Sequence of chain 1.A:
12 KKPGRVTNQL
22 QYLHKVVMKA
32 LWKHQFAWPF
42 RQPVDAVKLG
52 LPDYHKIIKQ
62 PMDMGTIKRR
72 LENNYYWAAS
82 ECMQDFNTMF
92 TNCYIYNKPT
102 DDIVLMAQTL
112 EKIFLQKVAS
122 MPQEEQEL

Binding-site contacts:
Ligand atom CH3 contacts residue PHE41 of chain 1.A at 3.6 Å (hydrophobic).
Ligand atom CH contacts residue VAL45 of chain 1.A at 3.7 Å (hydrophobic).
Ligand atom N contacts residue TRP39 of chain 1.A at 3.4 Å.
Ligand atom O contacts residue TRP39 of chain 1.A at 3.8 Å.
Ligand atom CG contacts residue LEU50 of chain 1.A at 3.3 Å (hydrophobic).
Ligand atom CE2 contacts residue TRP39 of chain 1.A at 3.4 Å (hydrophobic).
Ligand atom CZ2 contacts residue ILE104 of chain 1.A at 3.8 Å (hydrophobic).
Ligand atom CD contacts residue ILE104 of chain 1.A at 3.7 Å (hydrophobic).
Ligand atom N contacts residue ASP103 of chain 1.A at 3.0 Å (salt-bridge).
Ligand atom OH contacts residue ASN98 of chain 1.A at 3.2 Å (h-bond).
Ligand atom CG2 contacts residue ASP102 of chain 1.A at 3.7 Å.
Ligand atom CA contacts residue ASP103 of chain 1.A at 3.3 Å.
Ligand atom O contacts residue ASP103 of chain 1.A at 2.9 Å (salt-bridge).
Ligand atom CZ2 contacts residue TRP39 of chain 1.A at 3.8 Å (hydrophobic).
Ligand atom CE contacts residue LEU52 of chain 1.A at 3.7 Å (hydrophobic).
Ligand atom O contacts residue ASP103 of chain 1.A at 3.3 Å (salt-bridge).
Ligand atom CH2 contacts residue ILE104 of chain 1.A at 3.8 Å (hydrophobic).
Ligand atom CB contacts residue ILE104 of chain 1.A at 3.8 Å (hydrophobic).
Ligand atom CH3 contacts residue VAL45 of chain 1.A at 3.6 Å (hydrophobic).
Ligand atom NE1 contacts residue TRP39 of chain 1.A at 3.5 Å.
Ligand atom CA contacts residue TRP39 of chain 1.A at 3.6 Å (hydrophobic).
Ligand atom C contacts residue ASP103 of chain 1.A at 3.7 Å.
Ligand atom CH3 contacts residue TRP39 of chain 1.A at 3.5 Å (hydrophobic).
Ligand atom C contacts residue ASP103 of chain 1.A at 3.6 Å.
Ligand atom CG2 contacts residue LYS99 of chain 1.A at 3.6 Å.
Ligand atom CE contacts residue MET107 of chain 1.A at 3.4 Å (hydrophobic).
Ligand atom CD2 contacts residue TRP39 of chain 1.A at 3.8 Å (hydrophobic).
Ligand atom CG1 contacts residue ASP102 of chain 1.A at 3.7 Å.
Ligand atom O contacts residue ASP102 of chain 1.A at 3.4 Å.
Ligand atom C contacts residue TRP39 of chain 1.A at 3.6 Å (hydrophobic).
Ligand atom SG contacts residue TRP39 of chain 1.A at 3.6 Å.
Ligand atom CB contacts residue LEU50 of chain 1.A at 3.3 Å (hydrophobic).
Ligand atom CH contacts residue ILE104 of chain 1.A at 3.8 Å (hydrophobic).
Ligand atom CG contacts residue ASP103 of chain 1.A at 3.8 Å.
Ligand atom OH contacts residue MET107 of chain 1.A at 3.6 Å.
Ligand atom CG contacts residue ASN98 of chain 1.A at 3.4 Å.
Ligand atom CD contacts residue ASN98 of chain 1.A at 3.5 Å.
Ligand atom O contacts residue ILE104 of chain 1.A at 3.0 Å (h-bond).
Ligand atom CB contacts residue ASN98 of chain 1.A at 3.3 Å.
Ligand atom C contacts residue TRP39 of chain 1.A at 3.6 Å (hydrophobic).

The small molecule below binds the protein below.
Small molecule (SMILES): CC[C@H](C)[C@@H]1NC(=O)[C@H](CC2=c3ccccc3=NC2)NC(=O)[C@H](CC2=CN=C3CC=CC=C23)NC(=O)CSC[C@@H](C(N)=O)NC(=O)CNC(=O)[C@H](CCCCNC(C)=O)NC(=O)[C@H](CCCCN)NC(=O)[C@H](C(C)C)NC(=O)[C@H](CCCCNC(C)=O)NC(=O)[C@@H]2CCCN2C(=O)[C@H]([C@@H](C)CC)NC1=O